Binding-site contacts:
Ligand atom O6A contacts residue TYR437 of chain 1.F at 3.6 Å (h-bond).
Ligand atom O5 contacts residue ARG613 of chain 1.F at 3.1 Å (salt-bridge).
Ligand atom C6 contacts residue TYR437 of chain 1.F at 3.3 Å (hydrophobic).
Ligand atom C6 contacts residue ARG613 of chain 1.F at 3.8 Å.
Ligand atom O1 contacts residue ASP439 of chain 1.F at 2.4 Å (salt-bridge).
Ligand atom C4 contacts residue GLN625 of chain 1.F at 3.8 Å.
Ligand atom O6A contacts residue LEU762 of chain 1.F at 3.5 Å.
Ligand atom C6 contacts residue HIS614 of chain 1.F at 3.9 Å.
Ligand atom C5 contacts residue GLN625 of chain 1.F at 4.0 Å.
Ligand atom C3 contacts residue ARG627 of chain 1.F at 3.6 Å.
Ligand atom O6B contacts residue GLU566 of chain 1.F at 3.1 Å (salt-bridge).
Ligand atom C6 contacts residue GLN667 of chain 1.F at 3.7 Å.
Ligand atom C2 contacts residue ARG613 of chain 1.F at 3.7 Å.
Ligand atom O3 contacts residue HIS761 of chain 1.F at 3.6 Å.
Ligand atom C3 contacts residue GLN625 of chain 1.F at 3.8 Å.
Ligand atom O6B contacts residue ARG627 of chain 1.F at 3.3 Å (salt-bridge).
Ligand atom O4 contacts residue ARG627 of chain 1.F at 3.4 Å (salt-bridge).
Ligand atom C6 contacts residue GLU566 of chain 1.F at 3.3 Å.
Ligand atom O6B contacts residue HIS614 of chain 1.F at 2.8 Å (h-bond).
Ligand atom C6 contacts residue ARG627 of chain 1.F at 3.8 Å.
Ligand atom O3 contacts residue LEU762 of chain 1.F at 3.6 Å.
Ligand atom O6A contacts residue ARG627 of chain 1.F at 4.0 Å.
Ligand atom C1 contacts residue ARG613 of chain 1.F at 3.9 Å.
Ligand atom C1 contacts residue TYR437 of chain 1.F at 4.0 Å (hydrophobic).
Ligand atom C4 contacts residue TYR437 of chain 1.F at 3.3 Å (hydrophobic).
Ligand atom C5 contacts residue TYR437 of chain 1.F at 3.1 Å (hydrophobic).
Ligand atom O1 contacts residue ALA623 of chain 1.F at 3.4 Å.
Ligand atom O4 contacts residue GLN667 of chain 1.F at 3.7 Å.
Ligand atom O3 contacts residue ARG627 of chain 1.F at 2.9 Å (salt-bridge).
Ligand atom O6B contacts residue TYR437 of chain 1.F at 3.9 Å.
Ligand atom O5 contacts residue ASP439 of chain 1.F at 3.5 Å (salt-bridge).
Ligand atom O6A contacts residue GLU566 of chain 1.F at 2.6 Å (salt-bridge).
Ligand atom O4 contacts residue GLN625 of chain 1.F at 3.2 Å (h-bond).
Ligand atom C5 contacts residue ARG613 of chain 1.F at 4.0 Å.
Ligand atom C6 contacts residue VAL670 of chain 1.F at 3.6 Å (hydrophobic).
Ligand atom C2 contacts residue TYR437 of chain 1.F at 4.0 Å (hydrophobic).
Ligand atom O5 contacts residue TYR437 of chain 1.F at 3.6 Å.
Ligand atom C1 contacts residue ASP439 of chain 1.F at 3.1 Å.
Ligand atom C6 contacts residue PRO666 of chain 1.F at 3.9 Å (hydrophobic).
Ligand atom O6B contacts residue ARG613 of chain 1.F at 2.8 Å (salt-bridge).

Sequence of chain 1.F:
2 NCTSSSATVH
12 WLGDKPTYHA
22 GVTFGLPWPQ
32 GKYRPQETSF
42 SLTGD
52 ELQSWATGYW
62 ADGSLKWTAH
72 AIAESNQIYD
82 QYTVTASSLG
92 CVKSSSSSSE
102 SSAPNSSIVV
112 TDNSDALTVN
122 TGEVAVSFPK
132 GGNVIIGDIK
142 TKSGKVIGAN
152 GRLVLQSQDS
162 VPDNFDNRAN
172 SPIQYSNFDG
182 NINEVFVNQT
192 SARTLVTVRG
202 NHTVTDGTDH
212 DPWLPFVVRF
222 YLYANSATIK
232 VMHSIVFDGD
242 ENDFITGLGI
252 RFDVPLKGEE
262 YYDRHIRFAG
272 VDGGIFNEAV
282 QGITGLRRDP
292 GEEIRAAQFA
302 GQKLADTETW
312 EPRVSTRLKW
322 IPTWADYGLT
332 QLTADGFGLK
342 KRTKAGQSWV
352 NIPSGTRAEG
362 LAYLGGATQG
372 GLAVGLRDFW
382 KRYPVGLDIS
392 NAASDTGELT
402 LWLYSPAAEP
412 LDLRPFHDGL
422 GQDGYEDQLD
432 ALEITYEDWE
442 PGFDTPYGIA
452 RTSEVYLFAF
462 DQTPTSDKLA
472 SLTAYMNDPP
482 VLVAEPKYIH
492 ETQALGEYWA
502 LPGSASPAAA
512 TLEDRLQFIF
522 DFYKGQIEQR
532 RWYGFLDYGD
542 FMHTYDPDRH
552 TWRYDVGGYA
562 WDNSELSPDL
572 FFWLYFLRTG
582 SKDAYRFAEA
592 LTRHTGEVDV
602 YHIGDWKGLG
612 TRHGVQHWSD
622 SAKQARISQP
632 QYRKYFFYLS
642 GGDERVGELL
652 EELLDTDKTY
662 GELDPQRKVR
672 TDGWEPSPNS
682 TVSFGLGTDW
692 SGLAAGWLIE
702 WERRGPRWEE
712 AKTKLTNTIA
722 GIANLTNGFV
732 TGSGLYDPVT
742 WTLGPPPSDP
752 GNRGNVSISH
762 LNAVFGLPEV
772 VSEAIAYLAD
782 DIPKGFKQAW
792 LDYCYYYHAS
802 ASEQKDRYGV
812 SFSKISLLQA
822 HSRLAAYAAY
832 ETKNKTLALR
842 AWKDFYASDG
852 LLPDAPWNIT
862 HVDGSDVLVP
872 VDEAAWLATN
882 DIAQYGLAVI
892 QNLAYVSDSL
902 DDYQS

A small-molecule ligand and the protein it binds are described below.
Small molecule (SMILES): C[C@@H]1O[C@@H](O)[C@H](O[C@H]2OC(C(=O)O)=C[C@H](O)[C@H]2O)[C@H](O)[C@H]1O